Binding-site contacts:
Ligand atom CD2 contacts residue VAL382 of chain 1.E at 3.7 Å (hydrophobic).
Ligand atom CZ contacts residue ALA394 of chain 1.E at 3.9 Å (hydrophobic).
Ligand atom CG contacts residue VAL467 of chain 1.E at 4.2 Å (hydrophobic).
Ligand atom C contacts residue ASP469 of chain 1.E at 3.6 Å.
Ligand atom O contacts residue VAL468 of chain 1.E at 3.4 Å.
Ligand atom CD2 contacts residue VAL382 of chain 1.E at 4.2 Å (hydrophobic).
Ligand atom C contacts residue VAL467 of chain 1.E at 3.7 Å (hydrophobic).
Ligand atom CG contacts residue GLU383 of chain 1.E at 3.9 Å.
Ligand atom CE1 contacts residue VAL468 of chain 1.E at 4.0 Å (hydrophobic).
Ligand atom CD1 contacts residue VAL468 of chain 1.E at 4.3 Å (hydrophobic).
Ligand atom CA contacts residue GLN379 of chain 1.E at 4.2 Å.
Ligand atom CA contacts residue ASP469 of chain 1.E at 3.5 Å.
Ligand atom CD2 contacts residue ARG390 of chain 1.E at 4.0 Å.
Ligand atom CE contacts residue SER391 of chain 1.E at 3.7 Å.
Ligand atom CE contacts residue ARG390 of chain 1.E at 4.0 Å.
Ligand atom CD1 contacts residue VAL467 of chain 1.E at 3.6 Å (hydrophobic).
Ligand atom CE2 contacts residue ARG390 of chain 1.E at 3.3 Å.
Ligand atom O contacts residue ASP469 of chain 1.E at 2.6 Å (salt-bridge).
Ligand atom CE2 contacts residue ALA394 of chain 1.E at 3.6 Å (hydrophobic).
Ligand atom CZ contacts residue VAL382 of chain 1.E at 3.6 Å (hydrophobic).
Ligand atom CB contacts residue VAL467 of chain 1.E at 3.2 Å (hydrophobic).
Ligand atom CD1 contacts residue VAL382 of chain 1.E at 4.1 Å (hydrophobic).
Ligand atom O contacts residue THR472 of chain 1.E at 4.3 Å.
Ligand atom CE1 contacts residue VAL382 of chain 1.E at 3.7 Å (hydrophobic).
Ligand atom CB contacts residue GLU383 of chain 1.E at 3.5 Å.
Ligand atom CD1 contacts residue GLU383 of chain 1.E at 3.5 Å.
Ligand atom SE contacts residue ALA394 of chain 1.E at 3.8 Å.
Ligand atom C contacts residue GLN379 of chain 1.E at 2.9 Å.
Ligand atom O contacts residue VAL467 of chain 1.E at 4.2 Å.
Ligand atom CD2 contacts residue GLU383 of chain 1.E at 3.9 Å.
Ligand atom N contacts residue VAL467 of chain 1.E at 2.8 Å (h-bond).
Ligand atom CD2 contacts residue ALA394 of chain 1.E at 4.3 Å (hydrophobic).
Ligand atom CE1 contacts residue VAL467 of chain 1.E at 3.7 Å (hydrophobic).
Ligand atom O contacts residue GLN379 of chain 1.E at 3.0 Å (h-bond).
Ligand atom CB contacts residue THR472 of chain 1.E at 3.8 Å.
Ligand atom CA contacts residue VAL467 of chain 1.E at 3.5 Å (hydrophobic).
Ligand atom CA contacts residue VAL467 of chain 1.E at 3.9 Å (hydrophobic).
Ligand atom CE2 contacts residue VAL382 of chain 1.E at 3.9 Å (hydrophobic).
Ligand atom CA contacts residue THR472 of chain 1.E at 4.2 Å.
Ligand atom CZ contacts residue ARG390 of chain 1.E at 4.0 Å.

Sequence of chain 1.E:
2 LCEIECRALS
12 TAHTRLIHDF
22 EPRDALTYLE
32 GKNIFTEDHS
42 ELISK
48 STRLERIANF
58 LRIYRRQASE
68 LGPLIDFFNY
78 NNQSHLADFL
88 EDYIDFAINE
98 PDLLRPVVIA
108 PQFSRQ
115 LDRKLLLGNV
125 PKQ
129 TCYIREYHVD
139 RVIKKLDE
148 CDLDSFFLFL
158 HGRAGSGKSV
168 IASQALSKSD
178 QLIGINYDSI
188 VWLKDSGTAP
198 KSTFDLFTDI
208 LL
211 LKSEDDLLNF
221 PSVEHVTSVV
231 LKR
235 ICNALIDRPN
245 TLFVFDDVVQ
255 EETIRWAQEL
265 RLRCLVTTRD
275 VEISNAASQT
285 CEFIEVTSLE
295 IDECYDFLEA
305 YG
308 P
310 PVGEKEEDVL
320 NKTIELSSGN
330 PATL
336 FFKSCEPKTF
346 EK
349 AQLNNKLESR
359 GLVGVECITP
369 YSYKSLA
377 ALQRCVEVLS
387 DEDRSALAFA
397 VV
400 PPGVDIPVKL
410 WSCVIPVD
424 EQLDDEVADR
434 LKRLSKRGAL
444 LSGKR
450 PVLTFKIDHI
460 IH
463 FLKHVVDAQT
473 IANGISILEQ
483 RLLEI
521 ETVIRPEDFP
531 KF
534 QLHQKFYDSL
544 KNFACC

The small molecule below binds the protein below.
Small molecule (SMILES): C[Se]CC[C@H](N)C(=O)N[C@@H](Cc1ccccc1)C(=O)N[C@@H](CC(N)=O)C(=O)N[C@@H](Cc1ccccc1)C(=O)N[C@H](C=O)CC(C)C